Sequence of chain 1.A:
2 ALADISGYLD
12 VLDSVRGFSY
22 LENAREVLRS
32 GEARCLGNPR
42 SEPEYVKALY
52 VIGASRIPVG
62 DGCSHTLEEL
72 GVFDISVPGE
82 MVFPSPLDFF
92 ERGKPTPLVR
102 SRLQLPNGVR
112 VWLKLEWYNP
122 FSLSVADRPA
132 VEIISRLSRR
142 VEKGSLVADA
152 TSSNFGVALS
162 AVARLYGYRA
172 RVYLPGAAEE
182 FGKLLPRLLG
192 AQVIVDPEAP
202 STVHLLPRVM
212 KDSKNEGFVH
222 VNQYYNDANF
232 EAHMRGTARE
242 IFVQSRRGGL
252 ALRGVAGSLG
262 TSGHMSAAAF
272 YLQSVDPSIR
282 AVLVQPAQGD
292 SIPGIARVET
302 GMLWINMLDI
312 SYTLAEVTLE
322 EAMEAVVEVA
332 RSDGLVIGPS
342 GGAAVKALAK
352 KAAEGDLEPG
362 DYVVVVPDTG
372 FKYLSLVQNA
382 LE

The protein below binds the small molecule below.
Small molecule (SMILES): Cc1ncc(COP(=O)(O)O)c(/C=N/[C@@H](CS)C(=O)O)c1O

Binding-site contacts:
Ligand atom C2A contacts residue ASP369 of chain 1.A at 3.7 Å.
Ligand atom C2A contacts residue ASN155 of chain 1.A at 3.1 Å.
Ligand atom C5A contacts residue GLY261 of chain 1.A at 3.4 Å.
Ligand atom CA contacts residue SER153 of chain 1.A at 3.6 Å.
Ligand atom O3 contacts residue ASN155 of chain 1.A at 2.8 Å (h-bond).
Ligand atom P contacts residue HIS265 of chain 1.A at 3.6 Å.
Ligand atom C contacts residue GLN224 of chain 1.A at 3.6 Å.
Ligand atom OXT contacts residue THR152 of chain 1.A at 3.2 Å (h-bond).
Ligand atom O2P contacts residue THR262 of chain 1.A at 3.4 Å (h-bond).
Ligand atom N contacts residue GLY295 of chain 1.A at 3.6 Å (h-bond).
Ligand atom OXT contacts residue ASN155 of chain 1.A at 3.2 Å (h-bond).
Ligand atom C2 contacts residue SER341 of chain 1.A at 3.5 Å.
Ligand atom C4 contacts residue GLY295 of chain 1.A at 3.4 Å.
Ligand atom C6 contacts residue SER259 of chain 1.A at 3.5 Å.
Ligand atom SG contacts residue GLY261 of chain 1.A at 3.6 Å.
Ligand atom O1P contacts residue HIS265 of chain 1.A at 2.8 Å (h-bond).
Ligand atom C5 contacts residue GLY295 of chain 1.A at 3.4 Å.
Ligand atom O2P contacts residue GLY261 of chain 1.A at 2.9 Å (h-bond).
Ligand atom O3P contacts residue THR262 of chain 1.A at 2.9 Å (h-bond).
Ligand atom O contacts residue PHE156 of chain 1.A at 3.4 Å.
Ligand atom C contacts residue SER153 of chain 1.A at 3.4 Å.
Ligand atom C2A contacts residue SER341 of chain 1.A at 3.4 Å.
Ligand atom C contacts residue PHE156 of chain 1.A at 3.6 Å (hydrophobic).
Ligand atom O contacts residue GLN224 of chain 1.A at 2.8 Å (h-bond).
Ligand atom C6 contacts residue ILE296 of chain 1.A at 3.3 Å (hydrophobic).
Ligand atom O2P contacts residue SER263 of chain 1.A at 2.9 Å (h-bond).
Ligand atom P contacts residue THR262 of chain 1.A at 3.4 Å.
Ligand atom O2P contacts residue GLY264 of chain 1.A at 3.7 Å.
Ligand atom C3 contacts residue ASN155 of chain 1.A at 3.6 Å.
Ligand atom OXT contacts residue SER153 of chain 1.A at 3.6 Å (h-bond).
Ligand atom C2 contacts residue PRO368 of chain 1.A at 3.6 Å (hydrophobic).
Ligand atom O contacts residue SER153 of chain 1.A at 3.2 Å (h-bond).
Ligand atom O4P contacts residue HIS265 of chain 1.A at 3.1 Å (h-bond).
Ligand atom OXT contacts residue PHE156 of chain 1.A at 2.9 Å (h-bond).
Ligand atom N1 contacts residue SER341 of chain 1.A at 2.8 Å (h-bond).
Ligand atom C contacts residue THR152 of chain 1.A at 3.1 Å.
Ligand atom N1 contacts residue PRO368 of chain 1.A at 3.2 Å.
Ligand atom O contacts residue THR152 of chain 1.A at 2.4 Å (h-bond).
Ligand atom CB contacts residue SER153 of chain 1.A at 2.9 Å.
Ligand atom N contacts residue SER153 of chain 1.A at 3.6 Å.